Sequence of chain 1.D:
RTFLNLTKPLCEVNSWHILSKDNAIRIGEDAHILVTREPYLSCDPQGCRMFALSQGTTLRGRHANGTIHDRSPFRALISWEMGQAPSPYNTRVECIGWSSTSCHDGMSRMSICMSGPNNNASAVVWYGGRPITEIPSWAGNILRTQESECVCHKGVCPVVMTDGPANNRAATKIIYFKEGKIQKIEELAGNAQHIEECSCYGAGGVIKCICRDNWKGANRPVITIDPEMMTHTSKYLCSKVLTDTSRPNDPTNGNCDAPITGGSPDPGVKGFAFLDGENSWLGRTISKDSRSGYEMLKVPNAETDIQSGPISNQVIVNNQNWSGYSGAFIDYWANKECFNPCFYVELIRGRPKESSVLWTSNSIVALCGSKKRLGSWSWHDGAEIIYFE

This small molecule binds to this protein.
Small molecule (SMILES): CC(=O)N[C@H]1[C@H]([C@H](O)[C@H](O)CO)O[C@@](O)(C(=O)O)C[C@@H]1O

Binding-site contacts:
Ligand atom C6 contacts residue TYR325 of chain 1.D at 3.4 Å (hydrophobic).
Ligand atom O10 contacts residue ARG71 of chain 1.D at 3.0 Å (salt-bridge).
Ligand atom O4 contacts residue GLU38 of chain 1.D at 3.1 Å (salt-bridge).
Ligand atom C4 contacts residue TYR325 of chain 1.D at 3.5 Å (hydrophobic).
Ligand atom O6 contacts residue TYR325 of chain 1.D at 2.5 Å (h-bond).
Ligand atom O9 contacts residue GLU196 of chain 1.D at 2.7 Å (salt-bridge).
Ligand atom C3 contacts residue GLU38 of chain 1.D at 3.5 Å.
Ligand atom O1A contacts residue ARG212 of chain 1.D at 3.4 Å (salt-bridge).
Ligand atom C4 contacts residue GLU197 of chain 1.D at 4.0 Å.
Ligand atom O8 contacts residue ARG212 of chain 1.D at 3.5 Å.
Ligand atom O1B contacts residue ARG37 of chain 1.D at 2.9 Å (salt-bridge).
Ligand atom O4 contacts residue ASP70 of chain 1.D at 3.5 Å (salt-bridge).
Ligand atom C3 contacts residue ARG37 of chain 1.D at 3.8 Å.
Ligand atom C9 contacts residue GLU196 of chain 1.D at 3.4 Å.
Ligand atom C9 contacts residue ASN214 of chain 1.D at 3.8 Å.
Ligand atom O8 contacts residue GLU196 of chain 1.D at 3.5 Å (salt-bridge).
Ligand atom C11 contacts residue ILE142 of chain 1.D at 3.9 Å (hydrophobic).
Ligand atom O9 contacts residue ALA166 of chain 1.D at 3.6 Å.
Ligand atom O2 contacts residue ASP70 of chain 1.D at 3.0 Å (salt-bridge).
Ligand atom C11 contacts residue TRP98 of chain 1.D at 3.9 Å (hydrophobic).
Ligand atom O8 contacts residue GLU197 of chain 1.D at 3.6 Å.
Ligand atom O1A contacts residue ARG291 of chain 1.D at 3.0 Å (salt-bridge).
Ligand atom O1B contacts residue ARG291 of chain 1.D at 3.2 Å (salt-bridge).
Ligand atom C1 contacts residue ARG37 of chain 1.D at 4.0 Å.
Ligand atom C6 contacts residue GLU197 of chain 1.D at 3.4 Å.
Ligand atom C1 contacts residue TYR325 of chain 1.D at 3.2 Å (hydrophobic).
Ligand atom C9 contacts residue ALA166 of chain 1.D at 3.6 Å (hydrophobic).
Ligand atom C4 contacts residue GLU38 of chain 1.D at 3.6 Å.
Ligand atom C8 contacts residue ARG212 of chain 1.D at 3.7 Å.
Ligand atom O1A contacts residue TYR325 of chain 1.D at 3.7 Å.
Ligand atom C3 contacts residue TYR325 of chain 1.D at 3.0 Å (hydrophobic).
Ligand atom O6 contacts residue ARG212 of chain 1.D at 3.4 Å (salt-bridge).
Ligand atom C2 contacts residue TYR325 of chain 1.D at 3.0 Å (hydrophobic).
Ligand atom O6 contacts residue GLU197 of chain 1.D at 3.5 Å (salt-bridge).
Ligand atom O10 contacts residue ASP70 of chain 1.D at 3.7 Å.
Ligand atom C3 contacts residue ASP70 of chain 1.D at 3.8 Å.
Ligand atom O9 contacts residue ARG144 of chain 1.D at 3.5 Å (salt-bridge).
Ligand atom O1B contacts residue TYR325 of chain 1.D at 3.6 Å.
Ligand atom C5 contacts residue TYR325 of chain 1.D at 4.1 Å (hydrophobic).
Ligand atom C1 contacts residue ARG291 of chain 1.D at 3.8 Å.